Sequence of chain 1.A:
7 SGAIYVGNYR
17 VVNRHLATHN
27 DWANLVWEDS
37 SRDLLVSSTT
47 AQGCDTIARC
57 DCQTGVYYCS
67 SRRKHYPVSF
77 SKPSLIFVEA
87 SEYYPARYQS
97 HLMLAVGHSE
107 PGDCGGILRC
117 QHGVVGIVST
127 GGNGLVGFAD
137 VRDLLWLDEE

The protein below binds the small molecule below.
Small molecule (SMILES): O=C(O)c1cnc(-c2ccccc2)s1

Binding-site contacts:
Ligand atom C3 contacts residue PRO73 of chain 1.A at 4.1 Å (hydrophobic).
Ligand atom C8 contacts residue VAL74 of chain 1.A at 3.6 Å (hydrophobic).
Ligand atom S contacts residue THR60 of chain 1.A at 4.0 Å.
Ligand atom C8 contacts residue SER75 of chain 1.A at 3.9 Å.
Ligand atom O1 contacts residue GLY61 of chain 1.A at 3.3 Å.
Ligand atom S contacts residue PRO73 of chain 1.A at 4.3 Å.
Ligand atom C9 contacts residue PRO73 of chain 1.A at 4.0 Å (hydrophobic).
Ligand atom C9 contacts residue THR60 of chain 1.A at 3.8 Å.
Ligand atom C contacts residue GLY61 of chain 1.A at 4.2 Å.
Ligand atom C6 contacts residue PRO73 of chain 1.A at 4.2 Å (hydrophobic).
Ligand atom C3 contacts residue GLY61 of chain 1.A at 4.4 Å.
Ligand atom O1 contacts residue CYS116 of chain 1.A at 3.7 Å.
Ligand atom C8 contacts residue THR60 of chain 1.A at 4.4 Å.
Ligand atom C7 contacts residue PRO73 of chain 1.A at 4.5 Å (hydrophobic).
Ligand atom S contacts residue GLY61 of chain 1.A at 3.1 Å (h-bond).
Ligand atom C8 contacts residue PRO73 of chain 1.A at 4.1 Å (hydrophobic).
Ligand atom C3 contacts residue THR60 of chain 1.A at 4.5 Å.
Ligand atom C1 contacts residue GLY61 of chain 1.A at 4.3 Å.
Ligand atom C1 contacts residue VAL62 of chain 1.A at 4.2 Å (hydrophobic).
Ligand atom O1 contacts residue THR60 of chain 1.A at 4.4 Å.
Ligand atom C4 contacts residue THR60 of chain 1.A at 4.5 Å.
Ligand atom C5 contacts residue PRO73 of chain 1.A at 3.9 Å (hydrophobic).
Ligand atom S contacts residue VAL62 of chain 1.A at 3.9 Å.
Ligand atom C9 contacts residue VAL74 of chain 1.A at 3.5 Å (hydrophobic).
Ligand atom O1 contacts residue ARG115 of chain 1.A at 3.7 Å.
Ligand atom C contacts residue VAL62 of chain 1.A at 4.1 Å (hydrophobic).
Ligand atom C4 contacts residue PRO73 of chain 1.A at 3.7 Å (hydrophobic).
Ligand atom C9 contacts residue GLY61 of chain 1.A at 4.1 Å.
Ligand atom O contacts residue GLN117 of chain 1.A at 4.4 Å.
Ligand atom O1 contacts residue VAL62 of chain 1.A at 3.7 Å.
Ligand atom O1 contacts residue GLN117 of chain 1.A at 4.4 Å.